This small molecule binds to this protein.
Small molecule (SMILES): C[C@H]1[C@H](F)C[C@@H](C(=O)NCc2cc(-c3cnc(C(F)(F)F)nc3)ncc2C(F)(F)F)N1S(=O)(=O)c1ccc(F)cc1

Sequence of chain 1.A:
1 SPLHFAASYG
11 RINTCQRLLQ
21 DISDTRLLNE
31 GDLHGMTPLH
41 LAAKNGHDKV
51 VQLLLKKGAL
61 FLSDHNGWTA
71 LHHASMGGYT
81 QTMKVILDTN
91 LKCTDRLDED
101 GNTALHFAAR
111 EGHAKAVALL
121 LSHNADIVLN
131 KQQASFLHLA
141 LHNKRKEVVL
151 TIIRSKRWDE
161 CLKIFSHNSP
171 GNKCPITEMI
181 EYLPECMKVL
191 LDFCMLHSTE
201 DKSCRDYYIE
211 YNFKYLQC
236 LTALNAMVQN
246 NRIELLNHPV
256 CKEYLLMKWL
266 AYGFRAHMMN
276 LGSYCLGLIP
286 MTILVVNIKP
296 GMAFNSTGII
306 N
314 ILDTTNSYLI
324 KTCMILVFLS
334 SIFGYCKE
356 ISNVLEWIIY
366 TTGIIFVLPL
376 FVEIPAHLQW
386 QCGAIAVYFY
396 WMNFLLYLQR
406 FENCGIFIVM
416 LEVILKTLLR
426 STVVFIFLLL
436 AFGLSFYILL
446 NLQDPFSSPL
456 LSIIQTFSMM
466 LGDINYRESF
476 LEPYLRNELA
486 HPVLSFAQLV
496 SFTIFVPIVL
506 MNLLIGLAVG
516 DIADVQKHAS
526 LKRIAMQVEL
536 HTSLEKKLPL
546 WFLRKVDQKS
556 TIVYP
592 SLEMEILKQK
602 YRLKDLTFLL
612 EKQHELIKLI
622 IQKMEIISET

Sequence of chain 1.D:
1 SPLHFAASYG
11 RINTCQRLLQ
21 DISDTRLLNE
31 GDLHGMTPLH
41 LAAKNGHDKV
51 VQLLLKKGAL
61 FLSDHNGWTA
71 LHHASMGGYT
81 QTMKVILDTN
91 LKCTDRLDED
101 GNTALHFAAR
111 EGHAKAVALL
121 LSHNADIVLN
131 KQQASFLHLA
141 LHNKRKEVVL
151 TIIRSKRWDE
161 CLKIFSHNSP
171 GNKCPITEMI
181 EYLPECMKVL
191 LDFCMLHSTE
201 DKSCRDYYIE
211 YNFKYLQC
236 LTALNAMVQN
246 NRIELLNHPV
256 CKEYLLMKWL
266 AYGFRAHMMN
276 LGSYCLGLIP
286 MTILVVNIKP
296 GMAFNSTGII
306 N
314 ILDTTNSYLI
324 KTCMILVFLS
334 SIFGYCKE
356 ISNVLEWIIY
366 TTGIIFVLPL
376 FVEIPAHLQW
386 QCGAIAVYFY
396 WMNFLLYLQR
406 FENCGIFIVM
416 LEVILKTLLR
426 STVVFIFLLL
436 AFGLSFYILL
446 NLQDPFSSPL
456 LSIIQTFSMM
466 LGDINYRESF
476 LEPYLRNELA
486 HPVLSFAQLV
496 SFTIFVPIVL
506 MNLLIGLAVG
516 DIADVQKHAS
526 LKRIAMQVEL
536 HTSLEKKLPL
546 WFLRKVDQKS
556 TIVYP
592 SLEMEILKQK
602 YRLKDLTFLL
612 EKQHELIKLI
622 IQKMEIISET

Binding-site contacts:
Ligand atom N36 contacts residue PHE462 of chain 1.D at 3.6 Å.
Ligand atom O12 contacts residue PHE430 of chain 1.D at 3.3 Å (h-bond).
Ligand atom C4 contacts residue LEU509 of chain 1.D at 3.8 Å (hydrophobic).
Ligand atom C14 contacts residue LEU505 of chain 1.D at 3.6 Å (hydrophobic).
Ligand atom C26 contacts residue ILE499 of chain 1.A at 3.7 Å (hydrophobic).
Ligand atom C29 contacts residue THR427 of chain 1.D at 3.6 Å.
Ligand atom C7 contacts residue MET465 of chain 1.D at 3.5 Å (hydrophobic).
Ligand atom F41 contacts residue PHE462 of chain 1.D at 3.8 Å.
Ligand atom C30 contacts residue THR427 of chain 1.D at 3.8 Å.
Ligand atom C24 contacts residue THR427 of chain 1.D at 3.6 Å.
Ligand atom F44 contacts residue LEU509 of chain 1.D at 3.7 Å.
Ligand atom C13 contacts residue LEU434 of chain 1.D at 3.7 Å (hydrophobic).
Ligand atom C16 contacts residue VAL501 of chain 1.D at 3.8 Å (hydrophobic).
Ligand atom C23 contacts residue THR427 of chain 1.D at 3.7 Å.
Ligand atom C18 contacts residue LEU434 of chain 1.D at 3.6 Å (hydrophobic).
Ligand atom C15 contacts residue LEU505 of chain 1.D at 3.5 Å (hydrophobic).
Ligand atom C39 contacts residue VAL495 of chain 1.A at 3.8 Å (hydrophobic).
Ligand atom F32 contacts residue LEU423 of chain 1.D at 3.5 Å.
Ligand atom O21 contacts residue ILE503 of chain 1.A at 3.4 Å.
Ligand atom C17 contacts residue THR461 of chain 1.D at 3.9 Å.
Ligand atom F31 contacts residue LEU424 of chain 1.D at 3.7 Å.
Ligand atom C1 contacts residue THR427 of chain 1.D at 3.5 Å.
Ligand atom C25 contacts residue ILE499 of chain 1.A at 3.5 Å (hydrophobic).
Ligand atom O11 contacts residue PHE462 of chain 1.D at 3.8 Å.
Ligand atom F33 contacts residue LEU424 of chain 1.D at 3.2 Å.
Ligand atom C14 contacts residue PHE430 of chain 1.D at 3.8 Å (hydrophobic).
Ligand atom F33 contacts residue LEU423 of chain 1.D at 3.6 Å.
Ligand atom F32 contacts residue ILE499 of chain 1.A at 3.6 Å.
Ligand atom N22 contacts residue THR427 of chain 1.D at 3.5 Å.
Ligand atom O12 contacts residue ILE431 of chain 1.D at 3.4 Å (h-bond).
Ligand atom C17 contacts residue LEU434 of chain 1.D at 3.5 Å (hydrophobic).
Ligand atom C29 contacts residue ILE499 of chain 1.A at 3.6 Å (hydrophobic).
Ligand atom C24 contacts residue ILE499 of chain 1.A at 3.5 Å (hydrophobic).
Ligand atom C6 contacts residue MET465 of chain 1.D at 3.3 Å (hydrophobic).
Ligand atom F19 contacts residue VAL501 of chain 1.D at 3.0 Å.
Ligand atom N36 contacts residue LEU434 of chain 1.D at 3.8 Å.
Ligand atom F33 contacts residue THR427 of chain 1.D at 3.0 Å.
Ligand atom F44 contacts residue LEU505 of chain 1.D at 3.0 Å.
Ligand atom F19 contacts residue PHE497 of chain 1.D at 3.5 Å.
Ligand atom C35 contacts residue PHE462 of chain 1.D at 3.7 Å (hydrophobic).